Binding-site contacts:
Ligand atom O6 contacts residue PHE119 of chain 1.A at 3.0 Å (h-bond).
Ligand atom O5 contacts residue ASN118 of chain 1.A at 2.4 Å (h-bond).
Ligand atom C4 contacts residue ASN118 of chain 1.A at 4.2 Å.
Ligand atom N2 contacts residue ASN118 of chain 1.A at 2.9 Å (h-bond).
Ligand atom C1 contacts residue THR89 of chain 1.A at 4.2 Å.
Ligand atom C3 contacts residue ASN118 of chain 1.A at 3.8 Å.
Ligand atom C5 contacts residue THR89 of chain 1.A at 4.5 Å.
Ligand atom N2 contacts residue ASP67 of chain 1.A at 4.5 Å.
Ligand atom C8 contacts residue ASP67 of chain 1.A at 3.3 Å.
Ligand atom C7 contacts residue ASN118 of chain 1.A at 3.4 Å.
Ligand atom C6 contacts residue PHE119 of chain 1.A at 4.2 Å (hydrophobic).
Ligand atom C1 contacts residue THR120 of chain 1.A at 4.4 Å.
Ligand atom C7 contacts residue TYR90 of chain 1.A at 4.2 Å (hydrophobic).
Ligand atom O6 contacts residue THR120 of chain 1.A at 3.1 Å (h-bond).
Ligand atom C8 contacts residue SER66 of chain 1.A at 3.3 Å.
Ligand atom C6 contacts residue THR120 of chain 1.A at 3.4 Å.
Ligand atom C7 contacts residue ASP67 of chain 1.A at 3.3 Å.
Ligand atom O7 contacts residue ASN118 of chain 1.A at 4.3 Å.
Ligand atom C2 contacts residue ASN118 of chain 1.A at 2.4 Å.
Ligand atom C8 contacts residue ASN118 of chain 1.A at 3.6 Å.
Ligand atom O5 contacts residue THR120 of chain 1.A at 3.2 Å (h-bond).
Ligand atom C5 contacts residue THR120 of chain 1.A at 4.0 Å.
Ligand atom O5 contacts residue THR89 of chain 1.A at 4.5 Å.
Ligand atom N2 contacts residue TYR90 of chain 1.A at 4.2 Å.
Ligand atom O7 contacts residue ASP67 of chain 1.A at 2.8 Å (salt-bridge).
Ligand atom O5 contacts residue PHE119 of chain 1.A at 4.1 Å.
Ligand atom C5 contacts residue ASN118 of chain 1.A at 3.6 Å.
Ligand atom O6 contacts residue THR89 of chain 1.A at 4.0 Å.
Ligand atom O7 contacts residue TYR90 of chain 1.A at 3.8 Å.
Ligand atom C1 contacts residue ASN118 of chain 1.A at 1.4 Å.

The protein below binds the small molecule below.
Small molecule (SMILES): CC(=O)N[C@@H]1[C@@H](O)[C@H](O)[C@@H](CO)O[C@H]1O

Sequence of chain 1.A:
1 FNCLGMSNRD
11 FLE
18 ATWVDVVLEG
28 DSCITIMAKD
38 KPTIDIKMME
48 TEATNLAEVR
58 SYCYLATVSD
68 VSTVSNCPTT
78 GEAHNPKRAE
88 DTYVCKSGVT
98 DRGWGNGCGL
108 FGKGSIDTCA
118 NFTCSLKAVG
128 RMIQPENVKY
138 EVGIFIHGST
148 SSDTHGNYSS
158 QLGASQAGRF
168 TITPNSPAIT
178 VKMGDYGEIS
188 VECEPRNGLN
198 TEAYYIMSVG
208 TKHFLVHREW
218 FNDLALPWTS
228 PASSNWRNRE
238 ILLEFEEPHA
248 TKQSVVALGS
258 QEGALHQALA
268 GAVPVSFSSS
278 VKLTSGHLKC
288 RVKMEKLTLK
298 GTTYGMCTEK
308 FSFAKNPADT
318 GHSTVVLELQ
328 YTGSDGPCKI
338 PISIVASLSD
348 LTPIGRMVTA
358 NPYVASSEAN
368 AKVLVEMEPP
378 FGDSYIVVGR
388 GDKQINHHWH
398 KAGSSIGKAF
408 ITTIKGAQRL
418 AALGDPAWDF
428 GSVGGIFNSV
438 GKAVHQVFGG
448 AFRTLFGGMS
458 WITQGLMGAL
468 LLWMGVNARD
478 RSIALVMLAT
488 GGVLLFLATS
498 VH